A small-molecule ligand and the protein it binds are described below.
Small molecule (SMILES): CC(=O)N[C@@H]1[C@@H](O)[C@H](O)[C@@H](CO)O[C@H]1O

Sequence of chain 1.B:
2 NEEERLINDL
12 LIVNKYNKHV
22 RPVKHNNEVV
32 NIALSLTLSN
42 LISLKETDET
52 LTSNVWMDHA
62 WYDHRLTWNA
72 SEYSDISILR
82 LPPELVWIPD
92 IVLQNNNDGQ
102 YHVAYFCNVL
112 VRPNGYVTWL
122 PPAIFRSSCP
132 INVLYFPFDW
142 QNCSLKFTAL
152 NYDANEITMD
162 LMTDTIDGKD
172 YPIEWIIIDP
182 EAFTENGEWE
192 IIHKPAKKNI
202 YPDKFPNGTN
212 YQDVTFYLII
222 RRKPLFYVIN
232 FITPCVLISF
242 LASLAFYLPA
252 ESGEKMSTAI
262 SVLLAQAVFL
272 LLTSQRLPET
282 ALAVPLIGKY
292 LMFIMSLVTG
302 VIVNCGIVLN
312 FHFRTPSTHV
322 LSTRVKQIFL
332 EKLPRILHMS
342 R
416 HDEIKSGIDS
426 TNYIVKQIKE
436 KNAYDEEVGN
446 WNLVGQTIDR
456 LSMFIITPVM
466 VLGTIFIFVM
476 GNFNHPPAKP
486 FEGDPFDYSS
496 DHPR

Sequence of chain 1.C:
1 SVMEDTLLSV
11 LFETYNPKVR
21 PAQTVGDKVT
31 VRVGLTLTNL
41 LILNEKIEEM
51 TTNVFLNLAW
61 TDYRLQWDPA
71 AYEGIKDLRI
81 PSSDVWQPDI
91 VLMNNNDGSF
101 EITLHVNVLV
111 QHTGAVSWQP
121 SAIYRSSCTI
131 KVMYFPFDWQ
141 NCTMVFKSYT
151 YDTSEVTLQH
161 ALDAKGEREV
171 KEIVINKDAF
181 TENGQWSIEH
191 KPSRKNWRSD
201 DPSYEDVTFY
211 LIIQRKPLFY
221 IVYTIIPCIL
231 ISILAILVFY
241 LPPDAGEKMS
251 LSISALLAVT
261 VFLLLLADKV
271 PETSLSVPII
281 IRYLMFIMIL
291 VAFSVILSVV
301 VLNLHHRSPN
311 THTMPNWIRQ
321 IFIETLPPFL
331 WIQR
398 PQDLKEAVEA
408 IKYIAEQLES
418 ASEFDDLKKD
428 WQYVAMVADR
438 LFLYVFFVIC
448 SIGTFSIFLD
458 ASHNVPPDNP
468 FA

Binding-site contacts:
Ligand atom C8 contacts residue ASN208 of chain 1.B at 4.2 Å.
Ligand atom O5 contacts residue ASN208 of chain 1.B at 2.4 Å (h-bond).
Ligand atom C1 contacts residue ASN208 of chain 1.B at 1.4 Å.
Ligand atom N2 contacts residue ASN208 of chain 1.B at 2.8 Å (h-bond).
Ligand atom O7 contacts residue ASN208 of chain 1.B at 3.0 Å (h-bond).
Ligand atom C7 contacts residue ASN208 of chain 1.B at 3.1 Å.
Ligand atom C3 contacts residue ASN208 of chain 1.B at 3.8 Å.
Ligand atom C5 contacts residue ASN208 of chain 1.B at 3.7 Å.
Ligand atom C4 contacts residue ASN208 of chain 1.B at 4.3 Å.
Ligand atom O5 contacts residue PHE206 of chain 1.B at 4.1 Å.
Ligand atom C1 contacts residue PHE206 of chain 1.B at 4.2 Å (hydrophobic).
Ligand atom C8 contacts residue GLN111 of chain 1.C at 4.4 Å.
Ligand atom C2 contacts residue ASN208 of chain 1.B at 2.5 Å.